Binding-site contacts:
Ligand atom C5 contacts residue ASN102 of chain 1.B at 3.7 Å.
Ligand atom O5 contacts residue ASN102 of chain 1.B at 2.4 Å (h-bond).
Ligand atom C7 contacts residue ASN102 of chain 1.B at 3.7 Å.
Ligand atom N2 contacts residue ASN102 of chain 1.B at 2.8 Å (h-bond).
Ligand atom C3 contacts residue ASN102 of chain 1.B at 3.8 Å.
Ligand atom C2 contacts residue ASN102 of chain 1.B at 2.4 Å.
Ligand atom C4 contacts residue ASN102 of chain 1.B at 4.3 Å.
Ligand atom C1 contacts residue ASN102 of chain 1.B at 1.4 Å.
Ligand atom C8 contacts residue ASP101 of chain 1.B at 3.8 Å.
Ligand atom C8 contacts residue GLU100 of chain 1.B at 4.4 Å.
Ligand atom O7 contacts residue ASN102 of chain 1.B at 4.2 Å.

This protein binds this small molecule.
Small molecule (SMILES): CC(=O)N[C@@H]1[C@@H](O)[C@H](O)[C@@H](CO)O[C@H]1O

Sequence of chain 1.B:
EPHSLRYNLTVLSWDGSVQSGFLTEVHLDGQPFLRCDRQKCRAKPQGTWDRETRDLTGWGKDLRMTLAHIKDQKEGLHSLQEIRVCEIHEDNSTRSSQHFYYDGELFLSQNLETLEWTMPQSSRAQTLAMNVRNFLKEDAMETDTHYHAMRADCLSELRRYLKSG